Sequence of chain 1.A:
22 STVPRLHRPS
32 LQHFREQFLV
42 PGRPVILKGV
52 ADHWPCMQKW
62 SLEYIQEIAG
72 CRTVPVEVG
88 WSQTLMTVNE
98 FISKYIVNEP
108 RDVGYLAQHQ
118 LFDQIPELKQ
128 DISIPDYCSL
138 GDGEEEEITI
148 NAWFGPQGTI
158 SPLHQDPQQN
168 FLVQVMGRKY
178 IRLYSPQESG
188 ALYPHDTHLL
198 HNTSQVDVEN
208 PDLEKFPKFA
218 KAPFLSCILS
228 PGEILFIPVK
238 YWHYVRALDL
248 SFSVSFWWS

Binding-site contacts:
Ligand atom O4 contacts residue TYR112 of chain 1.A at 3.4 Å (h-bond).
Ligand atom O5 contacts residue TYR112 of chain 1.A at 2.7 Å (h-bond).
Ligand atom C5 contacts residue TYR112 of chain 1.A at 3.2 Å (hydrophobic).
Ligand atom C1 contacts residue MN1 of chain 1.B at 2.9 Å.
Ligand atom C1 contacts residue HIS240 of chain 1.A at 4.0 Å.
Ligand atom C5 contacts residue TRP150 of chain 1.A at 3.8 Å (hydrophobic).
Ligand atom O2 contacts residue ASN167 of chain 1.A at 3.1 Å (h-bond).
Ligand atom O3 contacts residue MN1 of chain 1.B at 2.2 Å.
Ligand atom O2 contacts residue TRP254 of chain 1.A at 3.1 Å (h-bond).
Ligand atom O3 contacts residue HIS161 of chain 1.A at 3.0 Å (h-bond).
Ligand atom O3 contacts residue TRP150 of chain 1.A at 4.0 Å.
Ligand atom O2 contacts residue ASP163 of chain 1.A at 3.1 Å (salt-bridge).
Ligand atom O5 contacts residue VAL242 of chain 1.A at 3.6 Å.
Ligand atom O2 contacts residue HIS240 of chain 1.A at 3.4 Å (h-bond).
Ligand atom O5 contacts residue SER158 of chain 1.A at 2.6 Å (h-bond).
Ligand atom C1 contacts residue TRP150 of chain 1.A at 3.6 Å (hydrophobic).
Ligand atom O1 contacts residue MN1 of chain 1.B at 4.2 Å.
Ligand atom O4 contacts residue LYS176 of chain 1.A at 2.7 Å (salt-bridge).
Ligand atom C5 contacts residue LYS176 of chain 1.A at 3.6 Å.
Ligand atom O1 contacts residue SER252 of chain 1.A at 3.3 Å.
Ligand atom C1 contacts residue TRP254 of chain 1.A at 3.8 Å (hydrophobic).
Ligand atom O5 contacts residue TRP150 of chain 1.A at 4.0 Å.
Ligand atom O2 contacts residue MN1 of chain 1.B at 2.1 Å.
Ligand atom O1 contacts residue TRP150 of chain 1.A at 3.8 Å.
Ligand atom C5 contacts residue SER158 of chain 1.A at 3.4 Å.
Ligand atom C2 contacts residue TRP150 of chain 1.A at 3.4 Å (hydrophobic).
Ligand atom C2 contacts residue MN1 of chain 1.B at 3.0 Å.
Ligand atom C4 contacts residue VAL242 of chain 1.A at 3.9 Å (hydrophobic).
Ligand atom C3 contacts residue TRP150 of chain 1.A at 4.0 Å (hydrophobic).
Ligand atom O1 contacts residue LEU169 of chain 1.A at 3.7 Å.
Ligand atom C1 contacts residue ASN167 of chain 1.A at 3.3 Å.
Ligand atom C2 contacts residue HIS240 of chain 1.A at 4.2 Å.
Ligand atom C5 contacts residue VAL242 of chain 1.A at 3.6 Å (hydrophobic).
Ligand atom C4 contacts residue TRP150 of chain 1.A at 3.8 Å (hydrophobic).
Ligand atom O5 contacts residue LYS176 of chain 1.A at 3.8 Å.
Ligand atom O1 contacts residue ASN167 of chain 1.A at 2.9 Å (h-bond).
Ligand atom O1 contacts residue TRP254 of chain 1.A at 3.8 Å.
Ligand atom O4 contacts residue VAL242 of chain 1.A at 3.5 Å.
Ligand atom C4 contacts residue SER158 of chain 1.A at 3.3 Å.
Ligand atom O3 contacts residue HIS240 of chain 1.A at 3.2 Å (h-bond).

A small-molecule ligand and the protein it binds are described below.
Small molecule (SMILES): O=C(O)CC[C@H](O)C(=O)O